Sequence of chain 2.B:
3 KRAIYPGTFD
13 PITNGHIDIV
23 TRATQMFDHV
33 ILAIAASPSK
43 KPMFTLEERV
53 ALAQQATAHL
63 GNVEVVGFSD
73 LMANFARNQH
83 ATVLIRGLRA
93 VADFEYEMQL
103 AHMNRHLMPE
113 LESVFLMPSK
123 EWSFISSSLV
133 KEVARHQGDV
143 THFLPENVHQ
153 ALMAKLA

Sequence of chain 1.B:
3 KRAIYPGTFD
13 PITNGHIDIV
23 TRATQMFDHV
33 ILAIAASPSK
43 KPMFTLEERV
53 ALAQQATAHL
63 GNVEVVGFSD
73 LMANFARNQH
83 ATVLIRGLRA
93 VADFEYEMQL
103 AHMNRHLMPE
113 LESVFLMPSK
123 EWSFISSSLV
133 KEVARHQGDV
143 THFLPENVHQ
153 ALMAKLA

A small-molecule ligand and the protein it binds are described below.
Small molecule (SMILES): CC1=Nc2nc(N[C@H](CC#N)c3cccc(Cl)c3)nn2C(=O)C1

Binding-site contacts:
Ligand atom C14 contacts residue ASP72 of chain 2.B at 3.1 Å.
Ligand atom C15 contacts residue SER39 of chain 2.B at 3.7 Å.
Ligand atom C10 contacts residue LEU102 of chain 2.B at 3.7 Å (hydrophobic).
Ligand atom O11 contacts residue GLU134 of chain 1.B at 2.8 Å.
Ligand atom C2 contacts residue LEU102 of chain 2.B at 3.4 Å (hydrophobic).
Ligand atom C2 contacts residue LEU131 of chain 1.B at 3.7 Å (hydrophobic).
Ligand atom C10 contacts residue ASN106 of chain 2.B at 3.5 Å.
Ligand atom C14 contacts residue PHE70 of chain 2.B at 3.7 Å (hydrophobic).
Ligand atom C20 contacts residue SER39 of chain 2.B at 3.1 Å.
Ligand atom N12 contacts residue MET74 of chain 2.B at 3.7 Å.
Ligand atom C3 contacts residue GLU134 of chain 1.B at 3.3 Å.
Ligand atom C18 contacts residue MET74 of chain 2.B at 3.7 Å (hydrophobic).
Ligand atom C19 contacts residue SO41 of chain 2.J at 3.4 Å.
Ligand atom N23 contacts residue SO41 of chain 2.H at 3.1 Å (h-bond).
Ligand atom C19 contacts residue SER39 of chain 2.B at 3.6 Å.
Ligand atom N6 contacts residue LEU73 of chain 2.B at 3.7 Å.
Ligand atom C17 contacts residue ALA37 of chain 2.B at 3.4 Å (hydrophobic).
Ligand atom C17 contacts residue MET74 of chain 2.B at 3.7 Å (hydrophobic).
Ligand atom N7 contacts residue GLU134 of chain 1.B at 3.2 Å (salt-bridge).
Ligand atom N23 contacts residue SER39 of chain 2.B at 2.9 Å (h-bond).
Ligand atom C1 contacts residue VAL135 of chain 1.B at 3.6 Å (hydrophobic).
Ligand atom C1 contacts residue LEU102 of chain 2.B at 3.7 Å (hydrophobic).
Ligand atom C10 contacts residue VAL135 of chain 1.B at 3.7 Å (hydrophobic).
Ligand atom C19 contacts residue ALA37 of chain 2.B at 3.7 Å (hydrophobic).
Ligand atom N12 contacts residue ASP72 of chain 2.B at 2.9 Å (salt-bridge).
Ligand atom C13 contacts residue SO41 of chain 2.H at 3.6 Å.
Ligand atom CL contacts residue SO41 of chain 2.J at 3.5 Å.
Ligand atom C10 contacts residue MET105 of chain 2.B at 3.3 Å (hydrophobic).
Ligand atom C18 contacts residue ALA37 of chain 2.B at 3.4 Å (hydrophobic).
Ligand atom N9 contacts residue LEU73 of chain 2.B at 3.4 Å.
Ligand atom CL contacts residue MET74 of chain 2.B at 3.3 Å.
Ligand atom C21 contacts residue SER39 of chain 2.B at 3.6 Å.
Ligand atom C13 contacts residue ASP72 of chain 2.B at 3.6 Å.
Ligand atom C14 contacts residue SER71 of chain 2.B at 3.7 Å.
Ligand atom C15 contacts residue SO41 of chain 2.H at 3.4 Å.
Ligand atom CL contacts residue GLY9 of chain 2.B at 3.5 Å.
Ligand atom N23 contacts residue ALA38 of chain 2.B at 3.5 Å (h-bond).
Ligand atom N9 contacts residue MET74 of chain 2.B at 2.9 Å (h-bond).
Ligand atom C16 contacts residue ALA37 of chain 2.B at 3.6 Å (hydrophobic).
Ligand atom C21 contacts residue SO41 of chain 2.H at 3.2 Å.